Sequence of chain 1.A:
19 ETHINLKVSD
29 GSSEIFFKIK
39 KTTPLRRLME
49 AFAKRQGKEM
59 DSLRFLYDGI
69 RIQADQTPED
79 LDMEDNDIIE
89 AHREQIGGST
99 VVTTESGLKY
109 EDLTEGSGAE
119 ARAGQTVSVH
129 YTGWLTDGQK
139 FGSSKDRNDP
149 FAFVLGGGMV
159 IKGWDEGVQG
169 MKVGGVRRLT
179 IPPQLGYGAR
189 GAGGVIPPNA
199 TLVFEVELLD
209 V

This protein binds this small molecule.
Small molecule (SMILES): COc1cc(CCCOC(=O)[C@@H]2CCCCN2S(=O)(=O)Cc2ccccc2)cc(OC)c1OC

Binding-site contacts:
Ligand atom C contacts residue TYR185 of chain 1.A at 3.5 Å (hydrophobic).
Ligand atom C16 contacts residue TYR129 of chain 1.A at 3.4 Å (hydrophobic).
Ligand atom C contacts residue GLY184 of chain 1.A at 3.7 Å.
Ligand atom O4 contacts residue ILE159 of chain 1.A at 3.0 Å (h-bond).
Ligand atom C17 contacts residue TYR129 of chain 1.A at 3.4 Å (hydrophobic).
Ligand atom C22 contacts residue PHE139 of chain 1.A at 3.8 Å (hydrophobic).
Ligand atom S contacts residue TYR185 of chain 1.A at 3.5 Å (h-bond).
Ligand atom C15 contacts residue PHE149 of chain 1.A at 3.6 Å (hydrophobic).
Ligand atom O5 contacts residue PHE202 of chain 1.A at 3.5 Å.
Ligand atom C2 contacts residue TYR185 of chain 1.A at 3.4 Å (hydrophobic).
Ligand atom C4 contacts residue MET157 of chain 1.A at 3.6 Å (hydrophobic).
Ligand atom C23 contacts residue PHE139 of chain 1.A at 3.3 Å (hydrophobic).
Ligand atom C14 contacts residue TRP162 of chain 1.A at 3.4 Å (hydrophobic).
Ligand atom O4 contacts residue TYR185 of chain 1.A at 3.5 Å (h-bond).
Ligand atom O2 contacts residue VAL158 of chain 1.A at 4.0 Å.
Ligand atom C9 contacts residue TYR185 of chain 1.A at 3.2 Å (hydrophobic).
Ligand atom O6 contacts residue TYR129 of chain 1.A at 3.6 Å.
Ligand atom O4 contacts residue VAL158 of chain 1.A at 3.5 Å.
Ligand atom C8 contacts residue MET157 of chain 1.A at 3.5 Å (hydrophobic).
Ligand atom C20 contacts residue TYR185 of chain 1.A at 3.6 Å (hydrophobic).
Ligand atom O6 contacts residue PHE139 of chain 1.A at 3.6 Å.
Ligand atom C18 contacts residue TYR185 of chain 1.A at 3.3 Å (hydrophobic).
Ligand atom C12 contacts residue TYR185 of chain 1.A at 3.2 Å (hydrophobic).
Ligand atom C20 contacts residue ILE194 of chain 1.A at 3.9 Å (hydrophobic).
Ligand atom C5 contacts residue MET157 of chain 1.A at 3.7 Å (hydrophobic).
Ligand atom N contacts residue TYR185 of chain 1.A at 3.9 Å.
Ligand atom C21 contacts residue ILE194 of chain 1.A at 3.5 Å (hydrophobic).
Ligand atom C16 contacts residue TRP162 of chain 1.A at 3.8 Å (hydrophobic).
Ligand atom O2 contacts residue MET157 of chain 1.A at 3.3 Å (h-bond).
Ligand atom O5 contacts residue PHE139 of chain 1.A at 3.8 Å.
Ligand atom C7 contacts residue GLY156 of chain 1.A at 3.2 Å.
Ligand atom O2 contacts residue GLY156 of chain 1.A at 3.6 Å.
Ligand atom C2 contacts residue ILE159 of chain 1.A at 3.9 Å (hydrophobic).
Ligand atom C7 contacts residue VAL158 of chain 1.A at 3.5 Å (hydrophobic).
Ligand atom O5 contacts residue TYR185 of chain 1.A at 2.8 Å (h-bond).
Ligand atom C13 contacts residue TYR185 of chain 1.A at 3.6 Å (hydrophobic).
Ligand atom O3 contacts residue TYR185 of chain 1.A at 3.3 Å (h-bond).
Ligand atom C21 contacts residue ALA190 of chain 1.A at 3.9 Å (hydrophobic).
Ligand atom O6 contacts residue PHE202 of chain 1.A at 3.8 Å.
Ligand atom C15 contacts residue TRP162 of chain 1.A at 3.6 Å (hydrophobic).